Binding-site contacts:
Ligand atom CM4 contacts residue ALA166 of chain 38.A at 3.1 Å (hydrophobic).
Ligand atom CM6 contacts residue TYR144 of chain 38.A at 3.7 Å (hydrophobic).
Ligand atom C1B contacts residue ILE98 of chain 38.A at 3.6 Å (hydrophobic).
Ligand atom O1B contacts residue ILE98 of chain 38.A at 3.1 Å.
Ligand atom O1 contacts residue LEU100 of chain 38.A at 3.8 Å.
Ligand atom N2 contacts residue MET214 of chain 38.A at 3.7 Å.
Ligand atom N3A contacts residue PHE179 of chain 38.A at 3.6 Å.
Ligand atom CM2 contacts residue ILE77 of chain 38.A at 3.9 Å (hydrophobic).
Ligand atom CM4 contacts residue VAL168 of chain 38.A at 3.9 Å (hydrophobic).
Ligand atom N5A contacts residue PHE179 of chain 38.A at 3.2 Å.
Ligand atom C4 contacts residue LEU100 of chain 38.A at 3.8 Å (hydrophobic).
Ligand atom C4 contacts residue TYR190 of chain 38.A at 3.8 Å (hydrophobic).
Ligand atom N1A contacts residue LEU217 of chain 38.A at 3.4 Å.
Ligand atom C4A contacts residue TYR144 of chain 38.A at 3.5 Å (hydrophobic).
Ligand atom N2 contacts residue LEU100 of chain 38.A at 3.8 Å.
Ligand atom C6B contacts residue ILE98 of chain 38.A at 3.8 Å (hydrophobic).
Ligand atom C5 contacts residue LEU100 of chain 38.A at 4.0 Å (hydrophobic).
Ligand atom C1B contacts residue LEU181 of chain 38.A at 3.9 Å (hydrophobic).
Ligand atom C3C contacts residue LEU181 of chain 38.A at 4.0 Å (hydrophobic).
Ligand atom C3 contacts residue LEU100 of chain 38.A at 3.7 Å (hydrophobic).
Ligand atom N2A contacts residue PHE179 of chain 38.A at 3.3 Å.
Ligand atom N2A contacts residue TYR144 of chain 38.A at 4.0 Å.
Ligand atom C1C contacts residue MET214 of chain 38.A at 3.4 Å (hydrophobic).
Ligand atom C5 contacts residue MET214 of chain 38.A at 3.7 Å (hydrophobic).
Ligand atom CM4 contacts residue TYR144 of chain 38.A at 3.8 Å (hydrophobic).
Ligand atom CM2 contacts residue ILE122 of chain 38.A at 3.9 Å (hydrophobic).
Ligand atom N3A contacts residue TYR144 of chain 38.A at 3.2 Å.
Ligand atom C4 contacts residue MET214 of chain 38.A at 4.0 Å (hydrophobic).
Ligand atom CM6 contacts residue LEU184 of chain 38.A at 3.6 Å (hydrophobic).
Ligand atom CM4 contacts residue TYR142 of chain 38.A at 3.9 Å (hydrophobic).
Ligand atom C6B contacts residue LEU181 of chain 38.A at 3.5 Å (hydrophobic).
Ligand atom O1 contacts residue MET214 of chain 38.A at 3.2 Å.
Ligand atom C4A contacts residue PHE179 of chain 38.A at 3.5 Å (hydrophobic).
Ligand atom N1A contacts residue PHE179 of chain 38.A at 3.2 Å.
Ligand atom C5B contacts residue TYR144 of chain 38.A at 3.7 Å (hydrophobic).
Ligand atom N1A contacts residue MET124 of chain 38.A at 3.9 Å.
Ligand atom C5B contacts residue LEU181 of chain 38.A at 3.6 Å (hydrophobic).
Ligand atom CM6 contacts residue LEU181 of chain 38.A at 3.8 Å (hydrophobic).
Ligand atom CM3 contacts residue TYR190 of chain 38.A at 3.8 Å (hydrophobic).
Ligand atom N5A contacts residue LEU217 of chain 38.A at 3.7 Å.

The small molecule below binds the protein below.
Small molecule (SMILES): Cc1cc(CCCOc2c(C)cc(-n3nnc(C)n3)cc2C)on1

Sequence of chain 38.A:
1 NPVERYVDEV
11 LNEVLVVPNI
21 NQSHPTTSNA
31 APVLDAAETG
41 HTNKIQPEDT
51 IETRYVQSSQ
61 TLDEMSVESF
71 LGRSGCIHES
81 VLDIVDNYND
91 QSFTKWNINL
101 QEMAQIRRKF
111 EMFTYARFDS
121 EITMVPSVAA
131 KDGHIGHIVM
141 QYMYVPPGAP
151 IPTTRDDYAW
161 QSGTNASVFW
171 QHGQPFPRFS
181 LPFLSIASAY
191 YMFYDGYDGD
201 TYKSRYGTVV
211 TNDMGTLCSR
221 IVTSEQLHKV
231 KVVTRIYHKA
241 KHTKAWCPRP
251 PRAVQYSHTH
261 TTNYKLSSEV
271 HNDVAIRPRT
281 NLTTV